Binding-site contacts:
Ligand atom C7 contacts residue ASN61 of chain 1.C at 3.8 Å.
Ligand atom C7 contacts residue TYR28 of chain 1.C at 4.4 Å (hydrophobic).
Ligand atom C1 contacts residue ASN61 of chain 1.C at 1.5 Å.
Ligand atom C3 contacts residue ASN61 of chain 1.C at 3.9 Å.
Ligand atom C5 contacts residue ASN61 of chain 1.C at 3.7 Å.
Ligand atom N2 contacts residue ASN61 of chain 1.C at 2.9 Å (h-bond).
Ligand atom C8 contacts residue TYR28 of chain 1.C at 3.7 Å (hydrophobic).
Ligand atom O5 contacts residue ASN61 of chain 1.C at 2.4 Å (h-bond).
Ligand atom O7 contacts residue TYR28 of chain 1.C at 4.1 Å.
Ligand atom C4 contacts residue ASN61 of chain 1.C at 4.3 Å.
Ligand atom O7 contacts residue ASN61 of chain 1.C at 4.2 Å.
Ligand atom C2 contacts residue ASN61 of chain 1.C at 2.5 Å.

A small-molecule ligand and the protein it binds are described below.
Small molecule (SMILES): CC(=O)N[C@@H]1[C@@H](O)[C@H](O)[C@@H](CO)O[C@H]1O

Sequence of chain 1.C:
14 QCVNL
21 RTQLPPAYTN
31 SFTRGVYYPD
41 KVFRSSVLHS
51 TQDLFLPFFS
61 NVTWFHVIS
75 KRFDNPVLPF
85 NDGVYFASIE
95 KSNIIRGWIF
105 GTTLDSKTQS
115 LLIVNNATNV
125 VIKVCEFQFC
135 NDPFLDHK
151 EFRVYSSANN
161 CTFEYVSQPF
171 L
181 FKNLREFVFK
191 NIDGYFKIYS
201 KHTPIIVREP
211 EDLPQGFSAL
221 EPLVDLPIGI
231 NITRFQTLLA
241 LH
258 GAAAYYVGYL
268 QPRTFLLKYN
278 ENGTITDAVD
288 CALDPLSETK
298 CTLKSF